The protein below binds the small molecule below.
Small molecule (SMILES): O=C(CO)[C@@H](O)[C@H](O)[C@H](O)COP(=O)(O)O

Binding-site contacts:
Ligand atom O5 contacts residue ASP42 of chain 1.A at 2.6 Å (salt-bridge).
Ligand atom P contacts residue ARG208 of chain 1.A at 3.7 Å.
Ligand atom O4 contacts residue PHE330 of chain 1.A at 3.8 Å.
Ligand atom C1 contacts residue ASN181 of chain 1.A at 4.0 Å.
Ligand atom O1 contacts residue THR58 of chain 1.A at 3.6 Å.
Ligand atom C6 contacts residue SER254 of chain 1.A at 3.8 Å.
Ligand atom O2 contacts residue PHE205 of chain 1.A at 3.6 Å.
Ligand atom O3P contacts residue SER254 of chain 1.A at 2.7 Å (h-bond).
Ligand atom C1 contacts residue MET159 of chain 1.A at 3.4 Å (hydrophobic).
Ligand atom O1 contacts residue MET251 of chain 1.A at 3.3 Å.
Ligand atom C4 contacts residue ASN60 of chain 1.A at 3.6 Å.
Ligand atom O2 contacts residue SER203 of chain 1.A at 3.4 Å.
Ligand atom C5 contacts residue ASN60 of chain 1.A at 3.7 Å.
Ligand atom O1 contacts residue ASN181 of chain 1.A at 3.0 Å (h-bond).
Ligand atom O3P contacts residue ARG256 of chain 1.A at 3.2 Å (salt-bridge).
Ligand atom O3P contacts residue ARG208 of chain 1.A at 2.8 Å (salt-bridge).
Ligand atom O3 contacts residue ASP42 of chain 1.A at 2.7 Å (salt-bridge).
Ligand atom O2 contacts residue THR183 of chain 1.A at 3.3 Å (h-bond).
Ligand atom O1 contacts residue SER203 of chain 1.A at 2.8 Å (h-bond).
Ligand atom C4 contacts residue ASP42 of chain 1.A at 3.9 Å.
Ligand atom O4 contacts residue ASN60 of chain 1.A at 2.7 Å (h-bond).
Ligand atom O3 contacts residue ASN60 of chain 1.A at 3.2 Å (h-bond).
Ligand atom O1P contacts residue ARG208 of chain 1.A at 2.7 Å (salt-bridge).
Ligand atom O2 contacts residue ALA253 of chain 1.A at 3.3 Å.
Ligand atom O5 contacts residue SER254 of chain 1.A at 2.9 Å (h-bond).
Ligand atom C2 contacts residue ALA253 of chain 1.A at 3.9 Å (hydrophobic).
Ligand atom O4 contacts residue PHE205 of chain 1.A at 3.5 Å.
Ligand atom O6 contacts residue SER254 of chain 1.A at 3.4 Å.
Ligand atom C5 contacts residue ASP42 of chain 1.A at 3.1 Å.
Ligand atom O3 contacts residue THR58 of chain 1.A at 3.9 Å.
Ligand atom C4 contacts residue PHE205 of chain 1.A at 3.6 Å (hydrophobic).
Ligand atom C1 contacts residue THR58 of chain 1.A at 3.4 Å.
Ligand atom O2P contacts residue ARG256 of chain 1.A at 3.0 Å (salt-bridge).
Ligand atom C3 contacts residue ASN60 of chain 1.A at 4.0 Å.
Ligand atom C5 contacts residue SER254 of chain 1.A at 3.9 Å.
Ligand atom C6 contacts residue PHE205 of chain 1.A at 3.8 Å (hydrophobic).
Ligand atom O5 contacts residue ALA253 of chain 1.A at 3.7 Å.
Ligand atom O1 contacts residue MET159 of chain 1.A at 3.5 Å (h-bond).
Ligand atom P contacts residue SER254 of chain 1.A at 3.8 Å.
Ligand atom C3 contacts residue ASP42 of chain 1.A at 3.3 Å.

Sequence of chain 1.A:
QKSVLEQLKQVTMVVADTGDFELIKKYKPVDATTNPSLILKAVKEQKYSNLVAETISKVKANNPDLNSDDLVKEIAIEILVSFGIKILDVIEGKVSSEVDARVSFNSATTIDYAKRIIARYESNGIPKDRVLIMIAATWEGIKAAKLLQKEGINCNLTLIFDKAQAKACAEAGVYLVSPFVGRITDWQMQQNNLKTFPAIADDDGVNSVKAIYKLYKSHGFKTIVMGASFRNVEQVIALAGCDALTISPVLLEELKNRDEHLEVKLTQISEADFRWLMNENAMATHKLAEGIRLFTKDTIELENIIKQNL